This protein binds this small molecule.
Small molecule (SMILES): CCCCCCCCN=C1SC[C@@H]2[C@@H](O)[C@H](O)[C@@H](O)[C@H](O)N12

Binding-site contacts:
Ligand atom S1 contacts residue TYR317 of chain 1.D at 3.5 Å.
Ligand atom C12 contacts residue TRP346 of chain 1.D at 3.5 Å (hydrophobic).
Ligand atom C8 contacts residue TYR317 of chain 1.D at 3.3 Å (hydrophobic).
Ligand atom C1 contacts residue GLU188 of chain 1.D at 3.4 Å.
Ligand atom O3 contacts residue TRP428 of chain 1.D at 3.0 Å (h-bond).
Ligand atom C7 contacts residue TYR317 of chain 1.D at 3.3 Å (hydrophobic).
Ligand atom O4 contacts residue GLU427 of chain 1.D at 2.5 Å (salt-bridge).
Ligand atom C3 contacts residue TRP420 of chain 1.D at 3.7 Å (hydrophobic).
Ligand atom N2 contacts residue TYR317 of chain 1.D at 3.4 Å.
Ligand atom O2 contacts residue GLU188 of chain 1.D at 3.5 Å (salt-bridge).
Ligand atom N1 contacts residue TYR317 of chain 1.D at 3.7 Å.
Ligand atom C4 contacts residue TRP428 of chain 1.D at 3.7 Å (hydrophobic).
Ligand atom C13 contacts residue TRP346 of chain 1.D at 3.7 Å (hydrophobic).
Ligand atom C2 contacts residue GLU188 of chain 1.D at 3.7 Å.
Ligand atom C1 contacts residue GLU373 of chain 1.D at 3.2 Å.
Ligand atom S1 contacts residue PHE436 of chain 1.D at 3.5 Å.
Ligand atom O4 contacts residue GLN42 of chain 1.D at 3.0 Å (h-bond).
Ligand atom C9 contacts residue TRP346 of chain 1.D at 3.4 Å (hydrophobic).
Ligand atom C5 contacts residue TYR317 of chain 1.D at 3.5 Å (hydrophobic).
Ligand atom C4 contacts residue GLU427 of chain 1.D at 3.5 Å.
Ligand atom C5 contacts residue GLU373 of chain 1.D at 3.6 Å.
Ligand atom C10 contacts residue TRP346 of chain 1.D at 3.3 Å (hydrophobic).
Ligand atom O4 contacts residue TRP420 of chain 1.D at 3.0 Å (h-bond).
Ligand atom O3 contacts residue GLN42 of chain 1.D at 2.6 Å (h-bond).
Ligand atom C8 contacts residue TRP346 of chain 1.D at 3.4 Å (hydrophobic).
Ligand atom O2 contacts residue HIS143 of chain 1.D at 3.2 Å (h-bond).
Ligand atom C6 contacts residue GLU427 of chain 1.D at 3.3 Å.
Ligand atom O1 contacts residue GLU188 of chain 1.D at 2.5 Å (salt-bridge).
Ligand atom C3 contacts residue GLN42 of chain 1.D at 3.8 Å.
Ligand atom C11 contacts residue TRP346 of chain 1.D at 3.5 Å (hydrophobic).
Ligand atom C2 contacts residue GLU373 of chain 1.D at 3.4 Å.
Ligand atom O3 contacts residue TRP420 of chain 1.D at 3.6 Å.
Ligand atom C3 contacts residue GLU373 of chain 1.D at 3.4 Å.
Ligand atom O2 contacts residue GLU373 of chain 1.D at 2.8 Å (salt-bridge).
Ligand atom O2 contacts residue ASN187 of chain 1.D at 2.8 Å (h-bond).
Ligand atom N1 contacts residue GLU373 of chain 1.D at 3.5 Å (salt-bridge).
Ligand atom O3 contacts residue HIS143 of chain 1.D at 2.9 Å (h-bond).
Ligand atom S1 contacts residue TRP346 of chain 1.D at 3.5 Å.
Ligand atom C6 contacts residue PHE436 of chain 1.D at 3.6 Å (hydrophobic).
Ligand atom C14 contacts residue HIS320 of chain 1.D at 3.4 Å.

Sequence of chain 1.D:
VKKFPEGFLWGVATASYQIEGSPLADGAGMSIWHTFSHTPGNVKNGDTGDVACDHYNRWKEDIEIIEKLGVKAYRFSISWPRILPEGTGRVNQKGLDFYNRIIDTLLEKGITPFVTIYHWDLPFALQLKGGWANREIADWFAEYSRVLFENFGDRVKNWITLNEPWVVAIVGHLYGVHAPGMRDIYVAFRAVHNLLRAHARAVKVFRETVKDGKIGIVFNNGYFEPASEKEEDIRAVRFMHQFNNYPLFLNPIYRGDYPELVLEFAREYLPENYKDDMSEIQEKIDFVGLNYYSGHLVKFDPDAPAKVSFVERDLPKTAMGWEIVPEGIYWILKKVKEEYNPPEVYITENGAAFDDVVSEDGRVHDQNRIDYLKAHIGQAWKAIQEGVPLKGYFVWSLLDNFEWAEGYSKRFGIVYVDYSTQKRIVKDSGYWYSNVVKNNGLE